The small molecule below binds the protein below.
Small molecule (SMILES): CC(=O)N[C@H]1[C@H](O[C@H]2[C@H](O)[C@@H](NC(C)=O)CO[C@@H]2CO)O[C@H](CO)[C@@H](O[C@@H]2O[C@H](CO)[C@@H](O)[C@H](O)[C@@H]2O)[C@@H]1O

Sequence of chain 2.A:
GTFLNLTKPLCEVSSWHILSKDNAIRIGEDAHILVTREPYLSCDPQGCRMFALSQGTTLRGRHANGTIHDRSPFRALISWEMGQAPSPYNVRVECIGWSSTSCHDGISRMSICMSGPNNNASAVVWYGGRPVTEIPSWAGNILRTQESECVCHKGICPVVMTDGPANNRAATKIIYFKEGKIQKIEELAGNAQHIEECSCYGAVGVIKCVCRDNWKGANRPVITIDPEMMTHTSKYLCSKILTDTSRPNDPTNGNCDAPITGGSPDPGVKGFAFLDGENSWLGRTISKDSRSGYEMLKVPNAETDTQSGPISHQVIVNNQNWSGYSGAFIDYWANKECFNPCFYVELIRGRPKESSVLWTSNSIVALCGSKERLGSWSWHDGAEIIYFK

Binding-site contacts:
Ligand atom C8 contacts residue LEU360 of chain 2.A at 3.5 Å (hydrophobic).
Ligand atom C8 contacts residue ASN67 of chain 2.A at 4.5 Å.
Ligand atom N2 contacts residue ASN67 of chain 2.A at 2.9 Å (h-bond).
Ligand atom C7 contacts residue LEU360 of chain 2.A at 3.8 Å (hydrophobic).
Ligand atom C2 contacts residue TYR389 of chain 3.A at 4.2 Å (hydrophobic).
Ligand atom C5 contacts residue ASN67 of chain 2.A at 3.6 Å.
Ligand atom C8 contacts residue ARG64 of chain 2.A at 3.6 Å.
Ligand atom C4 contacts residue ASN67 of chain 2.A at 4.2 Å.
Ligand atom N2 contacts residue LEU360 of chain 2.A at 3.8 Å.
Ligand atom C1 contacts residue TYR389 of chain 3.A at 4.0 Å (hydrophobic).
Ligand atom O7 contacts residue TYR389 of chain 3.A at 3.3 Å.
Ligand atom C3 contacts residue ASN67 of chain 2.A at 3.8 Å.
Ligand atom O7 contacts residue ASN67 of chain 2.A at 3.2 Å (h-bond).
Ligand atom C1 contacts residue LEU360 of chain 2.A at 4.4 Å (hydrophobic).
Ligand atom O5 contacts residue TYR389 of chain 3.A at 4.2 Å.
Ligand atom O7 contacts residue ARG64 of chain 2.A at 3.0 Å (salt-bridge).
Ligand atom C2 contacts residue ASN67 of chain 2.A at 2.4 Å.
Ligand atom C7 contacts residue ASN67 of chain 2.A at 3.3 Å.
Ligand atom C7 contacts residue ARG64 of chain 2.A at 3.6 Å.
Ligand atom C1 contacts residue ASN67 of chain 2.A at 1.4 Å.
Ligand atom C7 contacts residue TYR389 of chain 3.A at 4.5 Å (hydrophobic).
Ligand atom O5 contacts residue ASN67 of chain 2.A at 2.3 Å (h-bond).

Sequence of chain 3.A:
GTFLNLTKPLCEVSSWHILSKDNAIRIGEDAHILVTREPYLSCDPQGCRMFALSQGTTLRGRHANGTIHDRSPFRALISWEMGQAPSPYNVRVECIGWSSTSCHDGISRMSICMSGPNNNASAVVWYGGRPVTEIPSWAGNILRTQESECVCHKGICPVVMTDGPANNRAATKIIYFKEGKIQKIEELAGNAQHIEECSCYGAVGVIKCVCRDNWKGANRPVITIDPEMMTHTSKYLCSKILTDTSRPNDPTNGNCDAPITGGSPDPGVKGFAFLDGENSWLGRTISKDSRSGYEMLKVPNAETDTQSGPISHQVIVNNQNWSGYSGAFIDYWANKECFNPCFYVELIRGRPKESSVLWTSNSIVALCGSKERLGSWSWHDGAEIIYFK